Binding-site contacts:
Ligand atom O3 contacts residue ARG173 of chain 1.A at 3.5 Å (salt-bridge).
Ligand atom O1 contacts residue LEU208 of chain 1.A at 3.6 Å.
Ligand atom C3 contacts residue ALA283 of chain 1.A at 4.0 Å (hydrophobic).
Ligand atom C4 contacts residue LEU175 of chain 1.A at 4.0 Å (hydrophobic).
Ligand atom C6 contacts residue ARG173 of chain 1.A at 3.5 Å.
Ligand atom O1 contacts residue ARG279 of chain 1.A at 2.7 Å (salt-bridge).
Ligand atom C6 contacts residue ALA283 of chain 1.A at 4.0 Å (hydrophobic).
Ligand atom C5 contacts residue HIS270 of chain 1.A at 3.9 Å.
Ligand atom O5 contacts residue HIS270 of chain 1.A at 3.0 Å.
Ligand atom O4 contacts residue ARG173 of chain 1.A at 2.7 Å (salt-bridge).
Ligand atom C5 contacts residue HIS191 of chain 1.A at 4.1 Å.
Ligand atom C4 contacts residue ILE188 of chain 1.A at 3.9 Å (hydrophobic).
Ligand atom O5 contacts residue MN1 of chain 1.B at 2.4 Å.
Ligand atom O2 contacts residue VAL272 of chain 1.A at 3.5 Å.
Ligand atom O4 contacts residue ILE188 of chain 1.A at 4.2 Å.
Ligand atom O3 contacts residue HIS270 of chain 1.A at 4.0 Å.
Ligand atom O1 contacts residue ALA281 of chain 1.A at 3.7 Å.
Ligand atom C2 contacts residue ALA281 of chain 1.A at 3.9 Å (hydrophobic).
Ligand atom O3 contacts residue ASP193 of chain 1.A at 3.4 Å (salt-bridge).
Ligand atom O4 contacts residue MN1 of chain 1.B at 4.1 Å.
Ligand atom C2 contacts residue LEU175 of chain 1.A at 3.9 Å (hydrophobic).
Ligand atom O4 contacts residue ALA283 of chain 1.A at 3.9 Å.
Ligand atom O2 contacts residue ARG279 of chain 1.A at 2.8 Å (salt-bridge).
Ligand atom C1 contacts residue ALA281 of chain 1.A at 3.5 Å (hydrophobic).
Ligand atom O2 contacts residue PHE177 of chain 1.A at 3.4 Å.
Ligand atom O3 contacts residue ARG1 of chain 1.D at 3.9 Å.
Ligand atom O5 contacts residue HIS191 of chain 1.A at 3.1 Å.
Ligand atom C4 contacts residue VAL272 of chain 1.A at 4.1 Å (hydrophobic).
Ligand atom O3 contacts residue HIS191 of chain 1.A at 3.6 Å (h-bond).
Ligand atom C6 contacts residue HIS191 of chain 1.A at 4.2 Å.
Ligand atom C5 contacts residue MN1 of chain 1.B at 3.0 Å.
Ligand atom O5 contacts residue ILE188 of chain 1.A at 4.2 Å.
Ligand atom C6 contacts residue MN1 of chain 1.B at 2.9 Å.
Ligand atom O3 contacts residue PHE285 of chain 1.A at 3.6 Å.
Ligand atom O4 contacts residue LEU175 of chain 1.A at 3.5 Å.
Ligand atom C5 contacts residue ILE188 of chain 1.A at 3.9 Å (hydrophobic).
Ligand atom C2 contacts residue ALA283 of chain 1.A at 4.0 Å (hydrophobic).
Ligand atom C1 contacts residue ARG279 of chain 1.A at 3.5 Å.
Ligand atom O3 contacts residue MN1 of chain 1.B at 2.1 Å.
Ligand atom O2 contacts residue ALA281 of chain 1.A at 3.5 Å.

Sequence of chain 1.A:
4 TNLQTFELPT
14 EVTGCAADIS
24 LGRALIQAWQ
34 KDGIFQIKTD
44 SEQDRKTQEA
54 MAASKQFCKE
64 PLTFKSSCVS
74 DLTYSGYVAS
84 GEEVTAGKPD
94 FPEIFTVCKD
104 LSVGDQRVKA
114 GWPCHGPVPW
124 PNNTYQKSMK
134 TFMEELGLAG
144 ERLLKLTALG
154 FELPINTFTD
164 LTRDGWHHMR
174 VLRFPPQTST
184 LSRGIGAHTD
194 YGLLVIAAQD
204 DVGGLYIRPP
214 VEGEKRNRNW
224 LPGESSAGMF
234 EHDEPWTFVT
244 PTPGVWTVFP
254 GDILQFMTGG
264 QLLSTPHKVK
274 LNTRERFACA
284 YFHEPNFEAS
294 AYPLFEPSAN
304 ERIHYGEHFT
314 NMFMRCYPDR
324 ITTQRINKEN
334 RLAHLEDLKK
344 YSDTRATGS

The small molecule below binds the protein below.
Small molecule (SMILES): O=C(O)CCCC(=O)C(=O)O